Binding-site contacts:
Ligand atom CG1 contacts residue ALA2 of chain 2.E at 4.5 Å (hydrophobic).
Ligand atom N contacts residue VAL4 of chain 2.E at 4.3 Å.
Ligand atom CA contacts residue VAL4 of chain 2.E at 3.3 Å (hydrophobic).
Ligand atom O contacts residue ALA2 of chain 2.E at 4.0 Å.
Ligand atom N contacts residue GLY1 of chain 2.E at 4.5 Å.
Ligand atom CA contacts residue ALA2 of chain 2.E at 3.9 Å (hydrophobic).
Ligand atom C contacts residue GLN3 of chain 2.E at 3.9 Å.
Ligand atom OE1 contacts residue VAL4 of chain 2.E at 3.6 Å.
Ligand atom CB contacts residue VAL4 of chain 2.E at 4.4 Å (hydrophobic).
Ligand atom CA contacts residue GLN3 of chain 2.E at 4.5 Å.
Ligand atom CG2 contacts residue VAL4 of chain 2.E at 3.4 Å (hydrophobic).
Ligand atom OG contacts residue GLN3 of chain 2.E at 3.3 Å (h-bond).
Ligand atom CG2 contacts residue ALA2 of chain 2.E at 4.0 Å (hydrophobic).
Ligand atom CG2 contacts residue GLN3 of chain 2.E at 3.5 Å.
Ligand atom CG1 contacts residue GLN3 of chain 2.E at 3.3 Å.
Ligand atom CB contacts residue VAL4 of chain 2.E at 4.0 Å (hydrophobic).
Ligand atom OE2 contacts residue VAL4 of chain 2.E at 3.7 Å.
Ligand atom CA contacts residue ALA2 of chain 2.E at 3.3 Å (hydrophobic).
Ligand atom O contacts residue VAL4 of chain 2.E at 4.4 Å.
Ligand atom C contacts residue VAL4 of chain 2.E at 4.0 Å (hydrophobic).
Ligand atom CG2 contacts residue SER5 of chain 2.E at 3.4 Å.
Ligand atom CB contacts residue ALA2 of chain 2.E at 3.3 Å (hydrophobic).
Ligand atom O contacts residue GLN3 of chain 2.E at 2.9 Å (h-bond).
Ligand atom N contacts residue GLN3 of chain 2.E at 4.5 Å.
Ligand atom C contacts residue ALA2 of chain 2.E at 3.5 Å (hydrophobic).
Ligand atom CG contacts residue VAL4 of chain 2.E at 4.4 Å (hydrophobic).
Ligand atom O contacts residue VAL4 of chain 2.E at 3.2 Å (h-bond).
Ligand atom CB contacts residue GLN3 of chain 2.E at 3.7 Å.
Ligand atom C contacts residue ALA2 of chain 2.E at 4.0 Å (hydrophobic).
Ligand atom CB contacts residue ALA2 of chain 2.E at 4.4 Å (hydrophobic).
Ligand atom OE1 contacts residue ASN25 of chain 2.E at 4.2 Å.
Ligand atom N contacts residue VAL4 of chain 2.E at 3.1 Å (h-bond).
Ligand atom N contacts residue ALA2 of chain 2.E at 2.8 Å (h-bond).
Ligand atom CD contacts residue VAL4 of chain 2.E at 3.6 Å (hydrophobic).
Ligand atom C contacts residue VAL4 of chain 2.E at 3.5 Å (hydrophobic).
Ligand atom CA contacts residue VAL4 of chain 2.E at 4.1 Å (hydrophobic).
Ligand atom CB contacts residue GLN3 of chain 2.E at 4.0 Å.

Sequence of chain 2.E:
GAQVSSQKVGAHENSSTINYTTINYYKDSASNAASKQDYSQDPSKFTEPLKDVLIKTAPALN

This protein binds this small molecule.
Small molecule (SMILES): CC[C@H](C)[C@H](N)C(=O)N[C@@H](CO)C(=O)N[C@@H](CCC(=O)O)C(=O)N[C@H](C=O)C(C)C